Sequence of chain 1.C:
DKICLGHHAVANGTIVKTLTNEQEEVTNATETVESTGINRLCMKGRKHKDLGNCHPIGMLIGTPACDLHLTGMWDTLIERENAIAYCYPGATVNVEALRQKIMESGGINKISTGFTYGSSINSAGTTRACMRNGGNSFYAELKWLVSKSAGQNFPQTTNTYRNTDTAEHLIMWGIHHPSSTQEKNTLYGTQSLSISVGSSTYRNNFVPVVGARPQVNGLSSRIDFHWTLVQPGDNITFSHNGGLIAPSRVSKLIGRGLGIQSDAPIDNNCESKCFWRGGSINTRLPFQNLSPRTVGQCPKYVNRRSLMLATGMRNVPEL

Binding-site contacts:
Ligand atom O5 contacts residue ASN32 of chain 1.C at 2.3 Å (h-bond).
Ligand atom O5 contacts residue THR315 of chain 1.C at 4.0 Å.
Ligand atom C1 contacts residue ASN32 of chain 1.C at 1.5 Å.
Ligand atom O7 contacts residue THR31 of chain 1.C at 4.2 Å.
Ligand atom C2 contacts residue ASN32 of chain 1.C at 2.6 Å.
Ligand atom C7 contacts residue ASN32 of chain 1.C at 3.1 Å.
Ligand atom C5 contacts residue ASN32 of chain 1.C at 3.6 Å.
Ligand atom C4 contacts residue ASN32 of chain 1.C at 4.3 Å.
Ligand atom C8 contacts residue ASN32 of chain 1.C at 3.5 Å.
Ligand atom O7 contacts residue ASN32 of chain 1.C at 3.4 Å.
Ligand atom C3 contacts residue ASN32 of chain 1.C at 3.9 Å.
Ligand atom O6 contacts residue ASN32 of chain 1.C at 4.4 Å.
Ligand atom C1 contacts residue THR315 of chain 1.C at 4.3 Å.
Ligand atom O6 contacts residue THR315 of chain 1.C at 4.4 Å.
Ligand atom N2 contacts residue ASN32 of chain 1.C at 3.1 Å (h-bond).

This protein binds this small molecule.
Small molecule (SMILES): CC(=O)N[C@@H]1[C@@H](O)[C@H](O)[C@@H](CO)O[C@H]1O